The protein below binds the small molecule below.
Small molecule (SMILES): CC(=O)N[C@H]1[C@H](O[C@H]2[C@H](O)[C@@H](NC(C)=O)CO[C@@H]2CO)O[C@H](CO)[C@@H](O)[C@@H]1O

Binding-site contacts:
Ligand atom C1 contacts residue ASN421 of chain 1.A at 1.4 Å.
Ligand atom C5 contacts residue ASN421 of chain 1.A at 3.6 Å.
Ligand atom C8 contacts residue SER419 of chain 1.A at 4.4 Å.
Ligand atom C3 contacts residue ASN421 of chain 1.A at 3.8 Å.
Ligand atom N2 contacts residue ASN421 of chain 1.A at 3.0 Å (h-bond).
Ligand atom C8 contacts residue NAG1 of chain 1.P at 3.6 Å.
Ligand atom O5 contacts residue SER270 of chain 1.A at 3.8 Å.
Ligand atom C8 contacts residue ASN421 of chain 1.A at 4.0 Å.
Ligand atom C4 contacts residue ASN421 of chain 1.A at 4.2 Å.
Ligand atom C2 contacts residue ASN421 of chain 1.A at 2.5 Å.
Ligand atom C1 contacts residue SER270 of chain 1.A at 4.2 Å.
Ligand atom C7 contacts residue ASN421 of chain 1.A at 3.4 Å.
Ligand atom O5 contacts residue ASN421 of chain 1.A at 2.3 Å (h-bond).
Ligand atom C8 contacts residue ASN241 of chain 1.A at 3.9 Å.
Ligand atom O7 contacts residue ASN421 of chain 1.A at 3.8 Å.

Sequence of chain 1.A:
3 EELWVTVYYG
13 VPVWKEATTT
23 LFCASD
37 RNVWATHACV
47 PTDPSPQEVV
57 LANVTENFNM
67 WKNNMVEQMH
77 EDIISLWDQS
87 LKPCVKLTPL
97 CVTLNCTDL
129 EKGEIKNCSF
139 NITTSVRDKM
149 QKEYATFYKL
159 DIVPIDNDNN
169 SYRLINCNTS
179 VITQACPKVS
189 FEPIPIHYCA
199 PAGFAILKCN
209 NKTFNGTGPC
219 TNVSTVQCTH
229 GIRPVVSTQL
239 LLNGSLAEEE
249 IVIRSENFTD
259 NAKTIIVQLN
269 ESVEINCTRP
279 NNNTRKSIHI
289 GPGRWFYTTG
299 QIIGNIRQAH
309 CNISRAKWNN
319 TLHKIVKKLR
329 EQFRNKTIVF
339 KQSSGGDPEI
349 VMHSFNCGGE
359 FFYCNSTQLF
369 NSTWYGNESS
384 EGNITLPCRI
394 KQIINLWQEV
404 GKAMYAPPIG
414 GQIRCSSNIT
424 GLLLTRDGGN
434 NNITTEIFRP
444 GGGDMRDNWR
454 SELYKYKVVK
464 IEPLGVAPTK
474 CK